Binding-site contacts:
Ligand atom OA contacts residue ALA10 of chain 1.D at 3.8 Å.
Ligand atom CK contacts residue CYS7 of chain 1.D at 1.9 Å (hydrophobic).
Ligand atom CF contacts residue ALA11 of chain 1.D at 3.8 Å (hydrophobic).
Ligand atom OB contacts residue CYS14 of chain 1.D at 3.7 Å.
Ligand atom NA contacts residue CYS14 of chain 1.D at 3.3 Å (h-bond).
Ligand atom CE contacts residue ALA10 of chain 1.D at 3.8 Å (hydrophobic).
Ligand atom NB contacts residue CYS7 of chain 1.D at 3.1 Å (h-bond).
Ligand atom CE contacts residue ALA11 of chain 1.D at 4.1 Å (hydrophobic).
Ligand atom NA contacts residue ALA10 of chain 1.D at 4.2 Å.
Ligand atom CD contacts residue ALA10 of chain 1.D at 3.5 Å (hydrophobic).
Ligand atom CB contacts residue ALA11 of chain 1.D at 3.8 Å (hydrophobic).
Ligand atom CC contacts residue ALA11 of chain 1.D at 4.4 Å (hydrophobic).
Ligand atom CD contacts residue CYS7 of chain 1.D at 4.5 Å (hydrophobic).
Ligand atom CD contacts residue ALA11 of chain 1.D at 4.2 Å (hydrophobic).
Ligand atom CC contacts residue CYS7 of chain 1.D at 4.0 Å (hydrophobic).
Ligand atom CJ contacts residue ALA10 of chain 1.D at 4.4 Å (hydrophobic).
Ligand atom CF contacts residue ALA10 of chain 1.D at 4.1 Å (hydrophobic).
Ligand atom CJ contacts residue CYS7 of chain 1.D at 2.8 Å (hydrophobic).
Ligand atom OA contacts residue CYS7 of chain 1.D at 3.8 Å.
Ligand atom CC contacts residue ALA10 of chain 1.D at 4.3 Å (hydrophobic).
Ligand atom CB contacts residue CYS7 of chain 1.D at 4.4 Å (hydrophobic).
Ligand atom CG contacts residue CYS14 of chain 1.D at 2.8 Å (hydrophobic).
Ligand atom CA contacts residue ALA11 of chain 1.D at 3.6 Å (hydrophobic).
Ligand atom CH contacts residue CYS14 of chain 1.D at 1.9 Å (hydrophobic).
Ligand atom NA contacts residue ALA11 of chain 1.D at 4.1 Å.

The small molecule below binds the protein below.
Small molecule (SMILES): CC(=O)Nc1ccc(NC(C)=O)cc1

Sequence of chain 1.D:
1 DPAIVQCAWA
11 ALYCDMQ